Sequence of chain 1.H:
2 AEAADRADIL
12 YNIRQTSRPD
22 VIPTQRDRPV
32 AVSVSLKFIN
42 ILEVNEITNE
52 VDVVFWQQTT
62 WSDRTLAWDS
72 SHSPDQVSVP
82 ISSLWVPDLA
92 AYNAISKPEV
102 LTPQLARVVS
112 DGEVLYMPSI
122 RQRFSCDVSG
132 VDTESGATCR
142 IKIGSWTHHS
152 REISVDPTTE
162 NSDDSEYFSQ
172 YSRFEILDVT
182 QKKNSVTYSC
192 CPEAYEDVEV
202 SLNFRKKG

Binding-site contacts:
Ligand atom C2 contacts residue TRP147 of chain 1.H at 3.7 Å (hydrophobic).
Ligand atom N4 contacts residue TYR93 of chain 1.H at 3.1 Å (h-bond).
Ligand atom C3 contacts residue CYS191 of chain 1.H at 4.2 Å (hydrophobic).
Ligand atom N2 contacts residue TRP147 of chain 1.H at 2.7 Å (h-bond).
Ligand atom C8 contacts residue THR148 of chain 1.H at 4.4 Å.
Ligand atom C6 contacts residue CYS192 of chain 1.H at 4.1 Å (hydrophobic).
Ligand atom C7 contacts residue CYS191 of chain 1.H at 4.4 Å (hydrophobic).
Ligand atom C9 contacts residue TRP147 of chain 1.H at 3.4 Å (hydrophobic).
Ligand atom C6 contacts residue TYR196 of chain 1.H at 4.0 Å (hydrophobic).
Ligand atom C5 contacts residue TRP147 of chain 1.H at 3.2 Å (hydrophobic).
Ligand atom C2 contacts residue TYR189 of chain 1.H at 4.4 Å (hydrophobic).
Ligand atom C7 contacts residue TRP147 of chain 1.H at 4.1 Å (hydrophobic).
Ligand atom C6 contacts residue THR148 of chain 1.H at 4.5 Å.
Ligand atom N2 contacts residue TYR93 of chain 1.H at 3.0 Å (h-bond).
Ligand atom C7 contacts residue THR148 of chain 1.H at 4.4 Å.
Ligand atom C7 contacts residue CYS192 of chain 1.H at 3.5 Å (hydrophobic).
Ligand atom C9 contacts residue CYS192 of chain 1.H at 4.2 Å (hydrophobic).
Ligand atom C6 contacts residue TRP147 of chain 1.H at 3.3 Å (hydrophobic).
Ligand atom C6 contacts residue CYS191 of chain 1.H at 4.2 Å (hydrophobic).
Ligand atom N6 contacts residue THR148 of chain 1.H at 3.9 Å.
Ligand atom C9 contacts residue TYR196 of chain 1.H at 3.5 Å (hydrophobic).
Ligand atom C1 contacts residue TRP147 of chain 1.H at 3.3 Å (hydrophobic).
Ligand atom N6 contacts residue TRP147 of chain 1.H at 3.9 Å.
Ligand atom C7 contacts residue TYR196 of chain 1.H at 3.3 Å (hydrophobic).
Ligand atom CL1 contacts residue THR148 of chain 1.H at 4.1 Å.
Ligand atom N3 contacts residue TRP147 of chain 1.H at 3.6 Å (h-bond).
Ligand atom N2 contacts residue TYR196 of chain 1.H at 3.8 Å.
Ligand atom C2 contacts residue TYR93 of chain 1.H at 4.0 Å (hydrophobic).
Ligand atom N2 contacts residue SER146 of chain 1.H at 3.4 Å (h-bond).
Ligand atom C9 contacts residue CYS191 of chain 1.H at 4.0 Å (hydrophobic).
Ligand atom C8 contacts residue TYR196 of chain 1.H at 4.3 Å (hydrophobic).
Ligand atom N3 contacts residue TYR196 of chain 1.H at 4.5 Å.
Ligand atom C4 contacts residue THR148 of chain 1.H at 3.9 Å.
Ligand atom C1 contacts residue TYR93 of chain 1.H at 3.4 Å (hydrophobic).
Ligand atom C8 contacts residue CYS192 of chain 1.H at 4.2 Å (hydrophobic).
Ligand atom N4 contacts residue TRP147 of chain 1.H at 3.3 Å.

A small-molecule ligand and the protein it binds are described below.
Small molecule (SMILES): [H]/N=C1/NCCN1Cc1ccc(Cl)nc1